Sequence of chain 1.C:
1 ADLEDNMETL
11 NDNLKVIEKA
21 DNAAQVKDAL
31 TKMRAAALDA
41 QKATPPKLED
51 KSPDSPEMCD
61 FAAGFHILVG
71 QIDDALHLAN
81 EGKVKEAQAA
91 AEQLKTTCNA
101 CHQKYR

Binding-site contacts:
Ligand atom CAF contacts residue ASP73 of chain 1.C at 3.6 Å.
Ligand atom CAP contacts residue PRO53 of chain 1.B at 3.8 Å (hydrophobic).
Ligand atom CAH contacts residue ASP74 of chain 1.C at 3.6 Å.
Ligand atom CAI contacts residue MET58 of chain 1.B at 3.2 Å (hydrophobic).
Ligand atom CAQ contacts residue NI1 of chain 1.X at 2.9 Å.
Ligand atom CAE contacts residue MET58 of chain 1.B at 4.1 Å (hydrophobic).
Ligand atom CAC contacts residue MET58 of chain 1.B at 3.8 Å (hydrophobic).
Ligand atom CAM contacts residue CYS59 of chain 1.B at 2.8 Å (hydrophobic).
Ligand atom CAE contacts residue HIS77 of chain 1.C at 3.6 Å.
Ligand atom CAE contacts residue NI1 of chain 1.X at 3.1 Å.
Ligand atom CAQ contacts residue HIS77 of chain 1.C at 3.7 Å.
Ligand atom CAF contacts residue HIS77 of chain 1.C at 3.7 Å.
Ligand atom CAN contacts residue PRO53 of chain 1.B at 3.2 Å (hydrophobic).
Ligand atom CAE contacts residue ALA43 of chain 1.B at 3.6 Å (hydrophobic).
Ligand atom CAI contacts residue PRO53 of chain 1.B at 3.8 Å (hydrophobic).
Ligand atom NAK contacts residue NI1 of chain 1.X at 2.1 Å (h-bond).
Ligand atom CAR contacts residue HIS77 of chain 1.C at 3.8 Å.
Ligand atom OAB contacts residue CYS59 of chain 1.B at 3.8 Å.
Ligand atom NAJ contacts residue NI1 of chain 1.X at 2.1 Å (h-bond).
Ligand atom CAD contacts residue ASP73 of chain 1.C at 3.9 Å.
Ligand atom CAG contacts residue MET58 of chain 1.B at 3.6 Å (hydrophobic).
Ligand atom CAI contacts residue ALA62 of chain 1.B at 3.9 Å (hydrophobic).
Ligand atom CAE contacts residue GLN41 of chain 1.B at 3.5 Å.
Ligand atom CAO contacts residue MET58 of chain 1.B at 3.9 Å (hydrophobic).
Ligand atom CAR contacts residue NI1 of chain 1.X at 2.9 Å.
Ligand atom CAC contacts residue GLN41 of chain 1.B at 3.4 Å.
Ligand atom NAL contacts residue PRO53 of chain 1.B at 2.9 Å (h-bond).
Ligand atom NAJ contacts residue HIS77 of chain 1.C at 3.2 Å (h-bond).
Ligand atom OAB contacts residue ALA62 of chain 1.B at 3.4 Å.
Ligand atom CAF contacts residue NI1 of chain 1.X at 3.1 Å.
Ligand atom CAE contacts residue LYS42 of chain 1.B at 3.5 Å.
Ligand atom CAA contacts residue CYS59 of chain 1.B at 1.8 Å (hydrophobic).
Ligand atom CAD contacts residue ASP74 of chain 1.C at 3.5 Å.
Ligand atom CAH contacts residue PRO53 of chain 1.B at 4.0 Å (hydrophobic).
Ligand atom CAG contacts residue GLN41 of chain 1.B at 4.0 Å.
Ligand atom CAC contacts residue ALA43 of chain 1.B at 3.2 Å (hydrophobic).
Ligand atom CAI contacts residue CYS59 of chain 1.B at 4.0 Å (hydrophobic).
Ligand atom CAM contacts residue PRO53 of chain 1.B at 4.0 Å (hydrophobic).
Ligand atom NAL contacts residue CYS59 of chain 1.B at 3.1 Å (h-bond).
Ligand atom NAK contacts residue HIS77 of chain 1.C at 3.3 Å (h-bond).

A small-molecule ligand and the protein it binds are described below.
Small molecule (SMILES): CC(=O)Nc1cc2cccnc2c2ncccc12

Sequence of chain 1.B:
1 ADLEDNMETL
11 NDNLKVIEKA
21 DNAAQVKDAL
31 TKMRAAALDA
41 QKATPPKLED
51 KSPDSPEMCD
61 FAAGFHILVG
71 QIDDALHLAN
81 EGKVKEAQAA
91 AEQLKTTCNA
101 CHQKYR